Binding-site contacts:
Ligand atom F2 contacts residue THR190 of chain 1.A at 3.6 Å.
Ligand atom C21 contacts residue GLU166 of chain 1.A at 3.7 Å.
Ligand atom N5 contacts residue CYS145 of chain 1.A at 2.6 Å (h-bond).
Ligand atom C4 contacts residue CYS145 of chain 1.A at 3.2 Å (hydrophobic).
Ligand atom O1 contacts residue HIS163 of chain 1.A at 2.7 Å (h-bond).
Ligand atom O3 contacts residue GLU166 of chain 1.A at 2.9 Å (salt-bridge).
Ligand atom C19 contacts residue ARG188 of chain 1.A at 3.7 Å.
Ligand atom N4 contacts residue GLU166 of chain 1.A at 3.0 Å (salt-bridge).
Ligand atom O1 contacts residue GLU166 of chain 1.A at 3.5 Å.
Ligand atom C22 contacts residue GLU166 of chain 1.A at 3.4 Å.
Ligand atom O3 contacts residue TYR165 of chain 1.A at 3.6 Å.
Ligand atom N5 contacts residue GLY143 of chain 1.A at 3.5 Å (h-bond).
Ligand atom C9 contacts residue HIS164 of chain 1.A at 3.4 Å.
Ligand atom C21 contacts residue TYR165 of chain 1.A at 3.5 Å (hydrophobic).
Ligand atom N1 contacts residue CYS145 of chain 1.A at 3.0 Å (h-bond).
Ligand atom F2 contacts residue TYR165 of chain 1.A at 2.3 Å.
Ligand atom F3 contacts residue ALA191 of chain 1.A at 3.5 Å.
Ligand atom C6 contacts residue ASN142 of chain 1.A at 3.6 Å.
Ligand atom C1 contacts residue HIS164 of chain 1.A at 3.6 Å.
Ligand atom F2 contacts residue PRO168 of chain 1.A at 3.4 Å.
Ligand atom O1 contacts residue HIS172 of chain 1.A at 3.4 Å.
Ligand atom F3 contacts residue THR190 of chain 1.A at 3.3 Å.
Ligand atom N1 contacts residue HIS164 of chain 1.A at 2.8 Å (h-bond).
Ligand atom F1 contacts residue GLU166 of chain 1.A at 3.1 Å.
Ligand atom F1 contacts residue PRO168 of chain 1.A at 3.4 Å.
Ligand atom O4 contacts residue GLN189 of chain 1.A at 3.3 Å.
Ligand atom C2 contacts residue CYS145 of chain 1.A at 2.7 Å (hydrophobic).
Ligand atom F2 contacts residue LEU167 of chain 1.A at 3.6 Å.
Ligand atom C4 contacts residue HIS163 of chain 1.A at 3.5 Å.
Ligand atom N4 contacts residue TYR165 of chain 1.A at 3.6 Å.
Ligand atom O1 contacts residue PHE140 of chain 1.A at 3.3 Å.
Ligand atom C22 contacts residue TYR165 of chain 1.A at 3.4 Å (hydrophobic).
Ligand atom C3 contacts residue CYS145 of chain 1.A at 1.7 Å (hydrophobic).
Ligand atom C8 contacts residue GLU166 of chain 1.A at 3.5 Å.
Ligand atom F1 contacts residue LEU167 of chain 1.A at 3.6 Å.
Ligand atom F2 contacts residue GLU166 of chain 1.A at 2.9 Å.
Ligand atom C20 contacts residue HIS41 of chain 1.A at 3.6 Å.
Ligand atom N2 contacts residue GLU166 of chain 1.A at 2.9 Å (salt-bridge).
Ligand atom O4 contacts residue THR190 of chain 1.A at 3.5 Å (h-bond).
Ligand atom N2 contacts residue PHE140 of chain 1.A at 3.2 Å (h-bond).

Sequence of chain 1.B:
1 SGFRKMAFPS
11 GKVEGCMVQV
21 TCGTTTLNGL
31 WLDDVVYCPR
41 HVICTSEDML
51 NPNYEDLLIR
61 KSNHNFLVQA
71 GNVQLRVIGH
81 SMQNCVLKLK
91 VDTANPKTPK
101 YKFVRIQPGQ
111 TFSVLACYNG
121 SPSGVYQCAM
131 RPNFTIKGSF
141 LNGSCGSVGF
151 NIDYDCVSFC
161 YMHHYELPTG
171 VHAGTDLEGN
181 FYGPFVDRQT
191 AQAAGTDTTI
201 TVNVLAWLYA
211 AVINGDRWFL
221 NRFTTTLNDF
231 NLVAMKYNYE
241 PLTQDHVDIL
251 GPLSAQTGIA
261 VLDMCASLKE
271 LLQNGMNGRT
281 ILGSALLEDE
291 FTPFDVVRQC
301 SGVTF

Sequence of chain 1.A:
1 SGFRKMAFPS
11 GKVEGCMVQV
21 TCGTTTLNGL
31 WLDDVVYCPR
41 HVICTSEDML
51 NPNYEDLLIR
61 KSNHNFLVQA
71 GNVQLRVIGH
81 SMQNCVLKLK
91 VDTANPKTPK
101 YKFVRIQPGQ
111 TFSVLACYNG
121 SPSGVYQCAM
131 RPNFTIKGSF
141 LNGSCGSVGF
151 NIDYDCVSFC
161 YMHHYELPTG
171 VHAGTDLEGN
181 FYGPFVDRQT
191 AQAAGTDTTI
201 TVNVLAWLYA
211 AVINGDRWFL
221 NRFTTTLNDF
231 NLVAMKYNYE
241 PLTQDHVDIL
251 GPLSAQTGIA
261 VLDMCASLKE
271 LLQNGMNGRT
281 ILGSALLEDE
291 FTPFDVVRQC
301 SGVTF

This protein binds this small molecule.
Small molecule (SMILES): [H]/N=C/[C@H](C[C@@H]1CCNC1=O)NC(=O)[C@@H]1[C@@H]2[C@H](CN1C(=O)[C@@H](NC(=O)C(F)(F)F)C(C)(C)C)C2(C)C